Sequence of chain 3.Y:
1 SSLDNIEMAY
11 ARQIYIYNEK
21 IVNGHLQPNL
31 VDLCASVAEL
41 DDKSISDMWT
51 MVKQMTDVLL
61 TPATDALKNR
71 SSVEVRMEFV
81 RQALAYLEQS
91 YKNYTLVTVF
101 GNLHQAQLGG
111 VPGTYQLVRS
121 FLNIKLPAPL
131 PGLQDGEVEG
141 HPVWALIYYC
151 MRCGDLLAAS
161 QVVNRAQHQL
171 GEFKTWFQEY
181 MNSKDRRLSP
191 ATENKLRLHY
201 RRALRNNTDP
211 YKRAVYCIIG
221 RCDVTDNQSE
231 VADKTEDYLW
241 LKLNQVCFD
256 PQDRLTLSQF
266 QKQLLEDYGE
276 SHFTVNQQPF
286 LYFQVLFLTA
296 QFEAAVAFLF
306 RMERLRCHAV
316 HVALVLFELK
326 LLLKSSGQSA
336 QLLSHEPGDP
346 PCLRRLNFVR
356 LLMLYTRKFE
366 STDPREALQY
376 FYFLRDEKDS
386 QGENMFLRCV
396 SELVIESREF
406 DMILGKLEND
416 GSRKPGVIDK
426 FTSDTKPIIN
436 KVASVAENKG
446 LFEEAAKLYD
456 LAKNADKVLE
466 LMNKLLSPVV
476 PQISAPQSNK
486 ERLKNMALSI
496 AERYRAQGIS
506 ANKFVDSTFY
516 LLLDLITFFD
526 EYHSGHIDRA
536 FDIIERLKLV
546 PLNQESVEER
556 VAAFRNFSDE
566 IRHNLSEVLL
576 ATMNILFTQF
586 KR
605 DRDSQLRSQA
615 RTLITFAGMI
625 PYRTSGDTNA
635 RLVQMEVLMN

Binding-site contacts:
Ligand atom CD1 contacts residue TYR94 of chain 3.Y at 3.5 Å (hydrophobic).
Ligand atom O contacts residue TYR94 of chain 3.Y at 2.9 Å.
Ligand atom CA contacts residue ASN227 of chain 3.Y at 3.7 Å.
Ligand atom C contacts residue THR235 of chain 3.Y at 3.6 Å.
Ligand atom C contacts residue LEU286 of chain 3.Y at 3.8 Å (hydrophobic).
Ligand atom C contacts residue TYR94 of chain 3.Y at 4.0 Å (hydrophobic).
Ligand atom CG contacts residue HIS277 of chain 3.Y at 3.8 Å.
Ligand atom CG contacts residue ASP233 of chain 3.Y at 3.0 Å.
Ligand atom CB contacts residue ASP233 of chain 3.Y at 3.0 Å.
Ligand atom CG contacts residue TYR273 of chain 3.Y at 3.6 Å (hydrophobic).
Ligand atom O contacts residue THR235 of chain 3.Y at 3.0 Å (h-bond).
Ligand atom CB contacts residue LEU286 of chain 3.Y at 3.9 Å (hydrophobic).
Ligand atom CB contacts residue TYR238 of chain 3.Y at 3.6 Å (hydrophobic).
Ligand atom O contacts residue LEU286 of chain 3.Y at 3.2 Å.
Ligand atom CG1 contacts residue VAL280 of chain 3.Y at 4.0 Å (hydrophobic).
Ligand atom C contacts residue ASN281 of chain 3.Y at 3.8 Å.
Ligand atom CD contacts residue HIS277 of chain 3.Y at 3.9 Å.
Ligand atom C contacts residue THR235 of chain 3.Y at 3.6 Å.
Ligand atom O contacts residue LYS234 of chain 3.Y at 3.6 Å.
Ligand atom CG2 contacts residue LEU286 of chain 3.Y at 3.7 Å (hydrophobic).
Ligand atom CG2 contacts residue PHE278 of chain 3.Y at 3.7 Å (hydrophobic).
Ligand atom CG1 contacts residue TYR94 of chain 3.Y at 3.8 Å (hydrophobic).
Ligand atom CA contacts residue THR235 of chain 3.Y at 3.6 Å.
Ligand atom N contacts residue THR235 of chain 3.Y at 3.9 Å.
Ligand atom N contacts residue ASN227 of chain 3.Y at 3.0 Å (h-bond).
Ligand atom O contacts residue THR235 of chain 3.Y at 3.1 Å (h-bond).
Ligand atom CG2 contacts residue HIS277 of chain 3.Y at 3.3 Å.
Ligand atom O contacts residue ASN227 of chain 3.Y at 3.6 Å.
Ligand atom C contacts residue ASN227 of chain 3.Y at 3.5 Å.
Ligand atom CD contacts residue TYR273 of chain 3.Y at 3.3 Å (hydrophobic).
Ligand atom O contacts residue HIS277 of chain 3.Y at 3.4 Å.
Ligand atom O contacts residue ASN281 of chain 3.Y at 2.6 Å (h-bond).
Ligand atom CD1 contacts residue TYR91 of chain 3.Y at 3.9 Å (hydrophobic).
Ligand atom CB contacts residue HIS277 of chain 3.Y at 3.7 Å.
Ligand atom N contacts residue TYR273 of chain 3.Y at 3.9 Å.
Ligand atom CG contacts residue LYS234 of chain 3.Y at 3.3 Å.
Ligand atom CG2 contacts residue ASN281 of chain 3.Y at 3.6 Å.
Ligand atom CG2 contacts residue GLU236 of chain 3.Y at 3.3 Å.
Ligand atom C contacts residue THR235 of chain 3.Y at 3.6 Å.
Ligand atom N contacts residue THR235 of chain 3.Y at 3.5 Å (h-bond).

The protein below binds the small molecule below.
Small molecule (SMILES): CC[C@H](C)[C@H](NC(=O)[C@H](CO)NC(=O)[C@H](CCCN=C(N)N)NC(=O)[C@@H](NC(=O)[C@@H]1CCCN1C(=O)[C@@H]1CCCN1C(=O)[C@H](C)N)C(C)C)C(=O)N[C@H](C=O)Cc1ccc(O)cc1